Sequence of chain 1.A:
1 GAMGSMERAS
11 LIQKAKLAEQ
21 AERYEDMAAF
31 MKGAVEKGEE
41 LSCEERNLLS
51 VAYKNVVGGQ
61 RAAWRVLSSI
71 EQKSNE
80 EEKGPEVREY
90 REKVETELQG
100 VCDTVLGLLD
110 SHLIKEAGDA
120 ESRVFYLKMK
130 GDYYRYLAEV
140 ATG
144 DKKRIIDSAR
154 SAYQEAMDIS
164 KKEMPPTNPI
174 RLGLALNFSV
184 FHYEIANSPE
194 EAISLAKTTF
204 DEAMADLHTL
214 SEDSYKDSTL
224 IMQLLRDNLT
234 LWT

Binding-site contacts:
Ligand atom O1P contacts residue ARG61 of chain 1.A at 2.8 Å (salt-bridge).
Ligand atom O contacts residue TJI1 of chain 1.C at 3.4 Å.
Ligand atom CB contacts residue TJI1 of chain 1.C at 2.9 Å.
Ligand atom N contacts residue ASN231 of chain 1.A at 3.0 Å (h-bond).
Ligand atom OG contacts residue GLU187 of chain 1.A at 2.7 Å (salt-bridge).
Ligand atom OG contacts residue ASN55 of chain 1.A at 3.8 Å.
Ligand atom OG contacts residue LYS54 of chain 1.A at 3.3 Å.
Ligand atom CD contacts residue LEU227 of chain 1.A at 3.4 Å (hydrophobic).
Ligand atom CA contacts residue LEU179 of chain 1.A at 3.7 Å (hydrophobic).
Ligand atom CB contacts residue ASN180 of chain 1.A at 3.5 Å.
Ligand atom N contacts residue GLU187 of chain 1.A at 3.2 Å (salt-bridge).
Ligand atom O3P contacts residue ARG134 of chain 1.A at 3.0 Å (salt-bridge).
Ligand atom C contacts residue TJI1 of chain 1.C at 3.8 Å.
Ligand atom O contacts residue LEU234 of chain 1.A at 3.6 Å.
Ligand atom CA contacts residue ASN180 of chain 1.A at 3.8 Å.
Ligand atom C contacts residue ASN180 of chain 1.A at 3.7 Å.
Ligand atom N contacts residue ASN180 of chain 1.A at 2.8 Å (h-bond).
Ligand atom CA contacts residue ASN180 of chain 1.A at 3.6 Å.
Ligand atom CB contacts residue ASN180 of chain 1.A at 3.4 Å.
Ligand atom O3P contacts residue TYR135 of chain 1.A at 2.7 Å (h-bond).
Ligand atom OG contacts residue TYR186 of chain 1.A at 3.8 Å.
Ligand atom O1P contacts residue ARG134 of chain 1.A at 3.1 Å (salt-bridge).
Ligand atom CB contacts residue ASN55 of chain 1.A at 3.7 Å.
Ligand atom P contacts residue TYR135 of chain 1.A at 3.8 Å.
Ligand atom OG contacts residue TRP235 of chain 1.A at 2.9 Å (h-bond).
Ligand atom O2P contacts residue ARG61 of chain 1.A at 2.8 Å (salt-bridge).
Ligand atom SG contacts residue TJI1 of chain 1.C at 1.8 Å.
Ligand atom CB contacts residue GLU187 of chain 1.A at 3.5 Å.
Ligand atom O contacts residue VAL183 of chain 1.A at 3.5 Å.
Ligand atom CB contacts residue ASN231 of chain 1.A at 3.9 Å.
Ligand atom O contacts residue LEU179 of chain 1.A at 3.6 Å.
Ligand atom CA contacts residue ASN231 of chain 1.A at 3.8 Å.
Ligand atom C contacts residue LEU179 of chain 1.A at 3.8 Å (hydrophobic).
Ligand atom C contacts residue ASN231 of chain 1.A at 3.8 Å.
Ligand atom CB contacts residue TRP235 of chain 1.A at 3.7 Å (hydrophobic).
Ligand atom C contacts residue LEU234 of chain 1.A at 3.8 Å (hydrophobic).
Ligand atom P contacts residue ARG61 of chain 1.A at 3.5 Å.
Ligand atom O contacts residue ASN231 of chain 1.A at 2.8 Å (h-bond).
Ligand atom CA contacts residue ASN231 of chain 1.A at 3.7 Å.
Ligand atom N contacts residue LEU179 of chain 1.A at 3.6 Å.

The protein below binds the small molecule below.
Small molecule (SMILES): CCNC(=O)[C@H](CO)NC(=O)[C@@H]1CCCN1C(=O)[C@H](CS)NC(=O)[C@H](COP(=O)(O)O)NC(=O)[C@H](C)NC(=O)[C@H](CO)NC(=O)[C@H](C)N